Binding-site contacts:
Ligand atom O5S contacts residue TYR69 of chain 1.F at 3.9 Å.
Ligand atom O5S contacts residue ALA106 of chain 1.F at 3.3 Å.
Ligand atom O6S contacts residue ALA106 of chain 1.F at 3.3 Å.
Ligand atom C2 contacts residue TRP104 of chain 1.F at 4.2 Å (hydrophobic).
Ligand atom O3 contacts residue TRP104 of chain 1.F at 4.0 Å.
Ligand atom S contacts residue LYS43 of chain 1.F at 4.4 Å.
Ligand atom S2 contacts residue TYR69 of chain 1.F at 4.5 Å.
Ligand atom O5S contacts residue TRP104 of chain 1.F at 2.6 Å (h-bond).
Ligand atom O6 contacts residue TYR69 of chain 1.F at 3.7 Å.
Ligand atom O2S contacts residue LYS43 of chain 1.F at 3.0 Å (salt-bridge).
Ligand atom S2 contacts residue TRP104 of chain 1.F at 4.1 Å.
Ligand atom O6S contacts residue LEU23 of chain 1.F at 3.5 Å (h-bond).
Ligand atom C6 contacts residue TRP104 of chain 1.F at 4.4 Å (hydrophobic).
Ligand atom O6S contacts residue VAL107 of chain 1.F at 4.2 Å.
Ligand atom C5 contacts residue TYR69 of chain 1.F at 3.5 Å (hydrophobic).
Ligand atom O2S contacts residue LEU23 of chain 1.F at 4.4 Å.
Ligand atom O1 contacts residue TYR69 of chain 1.F at 3.4 Å (h-bond).
Ligand atom O2S contacts residue TRP104 of chain 1.F at 3.7 Å.
Ligand atom O6S contacts residue SER22 of chain 1.F at 3.2 Å.
Ligand atom C1 contacts residue TYR69 of chain 1.F at 3.8 Å (hydrophobic).
Ligand atom O4S contacts residue LEU23 of chain 1.F at 4.0 Å.
Ligand atom O4S contacts residue SER22 of chain 1.F at 4.4 Å.
Ligand atom O3S contacts residue TRP104 of chain 1.F at 3.1 Å.
Ligand atom O5 contacts residue TYR69 of chain 1.F at 3.2 Å (h-bond).
Ligand atom S2 contacts residue LEU23 of chain 1.F at 4.1 Å.
Ligand atom S2 contacts residue SER22 of chain 1.F at 4.2 Å.
Ligand atom S contacts residue TRP104 of chain 1.F at 4.0 Å.
Ligand atom O6S contacts residue ASN21 of chain 1.F at 3.9 Å.
Ligand atom S2 contacts residue ALA106 of chain 1.F at 3.8 Å.
Ligand atom O5S contacts residue LEU23 of chain 1.F at 4.2 Å.
Ligand atom C6 contacts residue TYR69 of chain 1.F at 3.4 Å (hydrophobic).
Ligand atom O3 contacts residue GLY72 of chain 1.F at 3.4 Å.

The protein below binds the small molecule below.
Small molecule (SMILES): O=C(O)[C@H]1C[C@H](O)[C@@H](OS(=O)(=O)O)[C@H](O[C@H]2[C@H](O)[C@@H](NS(=O)(=O)O)[C@@H](O)O[C@@H]2COS(=O)(=O)O)O1

Sequence of chain 1.F:
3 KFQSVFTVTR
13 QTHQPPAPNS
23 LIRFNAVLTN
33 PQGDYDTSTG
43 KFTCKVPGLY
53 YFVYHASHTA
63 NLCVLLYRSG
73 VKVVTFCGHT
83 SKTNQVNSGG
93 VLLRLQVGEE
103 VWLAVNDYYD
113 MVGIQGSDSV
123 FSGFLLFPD